This small molecule binds to this protein.
Small molecule (SMILES): CCC[C@@H](C)[C@H]1CC[C@H]2[C@@H]3[C@H](O)C[C@@H]4C[C@H](O)CC[C@]4(C)[C@H]3C[C@H](O)[C@]12C

Sequence of chain 1.K:
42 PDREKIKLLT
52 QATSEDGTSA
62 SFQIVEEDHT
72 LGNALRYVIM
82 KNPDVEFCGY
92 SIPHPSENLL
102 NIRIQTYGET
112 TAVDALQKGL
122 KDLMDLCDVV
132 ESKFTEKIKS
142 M

Sequence of chain 1.C:
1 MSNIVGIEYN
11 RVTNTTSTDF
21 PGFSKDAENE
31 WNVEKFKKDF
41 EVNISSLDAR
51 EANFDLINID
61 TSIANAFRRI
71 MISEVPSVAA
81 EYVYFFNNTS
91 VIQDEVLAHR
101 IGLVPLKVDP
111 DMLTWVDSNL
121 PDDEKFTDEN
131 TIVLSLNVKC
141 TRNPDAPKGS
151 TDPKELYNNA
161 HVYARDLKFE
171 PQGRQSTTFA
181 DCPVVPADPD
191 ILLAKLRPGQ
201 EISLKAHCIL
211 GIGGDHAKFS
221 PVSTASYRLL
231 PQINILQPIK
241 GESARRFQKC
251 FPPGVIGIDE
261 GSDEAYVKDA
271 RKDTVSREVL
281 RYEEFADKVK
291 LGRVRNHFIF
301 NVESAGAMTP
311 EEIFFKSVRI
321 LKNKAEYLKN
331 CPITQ

Binding-site contacts:
Ligand atom C11 contacts residue PHE315 of chain 1.C at 3.6 Å (hydrophobic).
Ligand atom C8 contacts residue PHE315 of chain 1.C at 4.2 Å (hydrophobic).
Ligand atom C18 contacts residue PHE315 of chain 1.C at 3.9 Å (hydrophobic).
Ligand atom C20 contacts residue ASP111 of chain 1.C at 4.3 Å.
Ligand atom C16 contacts residue THR136 of chain 1.K at 3.8 Å.
Ligand atom C1 contacts residue GLU311 of chain 1.C at 3.6 Å.
Ligand atom C21 contacts residue GLU312 of chain 1.C at 3.8 Å.
Ligand atom C15 contacts residue ILE139 of chain 1.K at 3.8 Å (hydrophobic).
Ligand atom C5 contacts residue PHE315 of chain 1.C at 4.3 Å (hydrophobic).
Ligand atom C11 contacts residue PHE135 of chain 1.K at 4.5 Å (hydrophobic).
Ligand atom C20 contacts residue GLU312 of chain 1.C at 4.2 Å.
Ligand atom C3 contacts residue GLU312 of chain 1.C at 3.9 Å.
Ligand atom C17 contacts residue PHE315 of chain 1.C at 3.9 Å (hydrophobic).
Ligand atom C10 contacts residue GLU312 of chain 1.C at 3.8 Å.
Ligand atom C5 contacts residue GLU312 of chain 1.C at 4.4 Å.
Ligand atom C6 contacts residue PHE315 of chain 1.C at 4.1 Å (hydrophobic).
Ligand atom C23 contacts residue ASP111 of chain 1.C at 3.7 Å.
Ligand atom C14 contacts residue LYS140 of chain 1.K at 4.4 Å.
Ligand atom C13 contacts residue ILE139 of chain 1.K at 4.1 Å (hydrophobic).
Ligand atom C21 contacts residue ASP111 of chain 1.C at 3.8 Å.
Ligand atom C14 contacts residue ILE139 of chain 1.K at 4.1 Å (hydrophobic).
Ligand atom C4 contacts residue GLU312 of chain 1.C at 3.8 Å.
Ligand atom C24 contacts residue ASP111 of chain 1.C at 4.3 Å.
Ligand atom C23 contacts residue LYS316 of chain 1.C at 4.4 Å.
Ligand atom C10 contacts residue PHE315 of chain 1.C at 3.3 Å (hydrophobic).
Ligand atom C11 contacts residue GLU311 of chain 1.C at 3.7 Å.
Ligand atom C22 contacts residue ASP111 of chain 1.C at 3.9 Å.
Ligand atom O2 contacts residue LYS140 of chain 1.K at 4.1 Å.
Ligand atom C7 contacts residue PHE315 of chain 1.C at 3.3 Å (hydrophobic).
Ligand atom C16 contacts residue PHE315 of chain 1.C at 3.8 Å (hydrophobic).
Ligand atom C11 contacts residue GLU312 of chain 1.C at 4.2 Å.